Sequence of chain 1.A:
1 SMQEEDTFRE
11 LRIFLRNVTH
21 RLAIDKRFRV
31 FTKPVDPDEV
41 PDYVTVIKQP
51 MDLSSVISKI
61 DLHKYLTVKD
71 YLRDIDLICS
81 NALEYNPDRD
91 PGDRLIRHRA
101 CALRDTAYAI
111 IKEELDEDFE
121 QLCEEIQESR

Binding-site contacts:
Ligand atom C02 contacts residue 5QW1 of chain 1.C at 3.8 Å.
Ligand atom C07 contacts residue VAL30 of chain 1.A at 3.9 Å (hydrophobic).
Ligand atom C10 contacts residue 5QW1 of chain 1.C at 3.2 Å.
Ligand atom C16 contacts residue VAL30 of chain 1.A at 4.1 Å (hydrophobic).
Ligand atom O15 contacts residue TYR85 of chain 1.A at 3.9 Å.
Ligand atom O15 contacts residue ALA82 of chain 1.A at 4.3 Å.
Ligand atom C14 contacts residue ILE96 of chain 1.A at 3.8 Å (hydrophobic).
Ligand atom O06 contacts residue 5QW1 of chain 1.C at 4.1 Å.
Ligand atom C05 contacts residue ILE96 of chain 1.A at 4.0 Å (hydrophobic).
Ligand atom C09 contacts residue VAL30 of chain 1.A at 3.7 Å (hydrophobic).
Ligand atom C08 contacts residue 5QW1 of chain 1.C at 3.5 Å.
Ligand atom N13 contacts residue ILE96 of chain 1.A at 4.2 Å.
Ligand atom C12 contacts residue 5QW1 of chain 1.C at 3.5 Å.
Ligand atom O15 contacts residue ASN86 of chain 1.A at 2.9 Å (h-bond).
Ligand atom N13 contacts residue ASN86 of chain 1.A at 4.2 Å.
Ligand atom C17 contacts residue VAL35 of chain 1.A at 3.8 Å (hydrophobic).
Ligand atom N13 contacts residue 5QW1 of chain 1.C at 3.8 Å.
Ligand atom C01 contacts residue 5QW1 of chain 1.C at 3.9 Å.
Ligand atom O06 contacts residue VAL30 of chain 1.A at 4.3 Å.
Ligand atom N04 contacts residue 5QW1 of chain 1.C at 4.1 Å.
Ligand atom C16 contacts residue ILE96 of chain 1.A at 3.9 Å (hydrophobic).
Ligand atom C24 contacts residue 5QW1 of chain 1.C at 4.3 Å.
Ligand atom C10 contacts residue VAL30 of chain 1.A at 4.0 Å (hydrophobic).
Ligand atom O15 contacts residue TYR43 of chain 1.A at 4.3 Å.
Ligand atom C17 contacts residue VAL30 of chain 1.A at 3.3 Å (hydrophobic).
Ligand atom C09 contacts residue 5QW1 of chain 1.C at 3.5 Å.
Ligand atom S18 contacts residue VAL35 of chain 1.A at 3.7 Å.
Ligand atom C11 contacts residue 5QW1 of chain 1.C at 3.4 Å.
Ligand atom C16 contacts residue PHE31 of chain 1.A at 3.9 Å (hydrophobic).
Ligand atom C07 contacts residue 5QW1 of chain 1.C at 3.6 Å.
Ligand atom C05 contacts residue 5QW1 of chain 1.C at 4.0 Å.
Ligand atom C11 contacts residue ILE96 of chain 1.A at 4.3 Å (hydrophobic).
Ligand atom C08 contacts residue VAL30 of chain 1.A at 3.4 Å (hydrophobic).
Ligand atom N04 contacts residue ILE96 of chain 1.A at 3.9 Å.
Ligand atom C07 contacts residue ILE96 of chain 1.A at 4.0 Å (hydrophobic).
Ligand atom S18 contacts residue VAL30 of chain 1.A at 3.8 Å.
Ligand atom C14 contacts residue ASN86 of chain 1.A at 3.7 Å.
Ligand atom O15 contacts residue ILE96 of chain 1.A at 3.9 Å.
Ligand atom S18 contacts residue 5QW1 of chain 1.C at 3.4 Å.
Ligand atom C12 contacts residue ILE96 of chain 1.A at 3.6 Å (hydrophobic).

The protein below binds the small molecule below.
Small molecule (SMILES): C[C@@H](CNC(=O)c1ccc2c(c1)NC(=O)CCS2)N1CCOCC1